Sequence of chain 3.A:
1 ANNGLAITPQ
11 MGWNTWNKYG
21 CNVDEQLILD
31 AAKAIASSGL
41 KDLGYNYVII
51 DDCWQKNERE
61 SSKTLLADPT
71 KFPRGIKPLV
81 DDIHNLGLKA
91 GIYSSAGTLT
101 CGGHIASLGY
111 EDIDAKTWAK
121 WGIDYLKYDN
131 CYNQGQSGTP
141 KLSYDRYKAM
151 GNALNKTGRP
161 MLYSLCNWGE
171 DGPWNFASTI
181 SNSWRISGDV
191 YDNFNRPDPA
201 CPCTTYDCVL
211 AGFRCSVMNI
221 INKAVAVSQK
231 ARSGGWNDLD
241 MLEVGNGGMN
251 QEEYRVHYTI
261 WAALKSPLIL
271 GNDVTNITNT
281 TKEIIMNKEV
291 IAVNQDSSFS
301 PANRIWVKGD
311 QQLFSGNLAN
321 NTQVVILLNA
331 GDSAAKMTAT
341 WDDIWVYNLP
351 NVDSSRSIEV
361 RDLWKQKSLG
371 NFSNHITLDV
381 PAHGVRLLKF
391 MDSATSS

Sequence of chain 1.A:
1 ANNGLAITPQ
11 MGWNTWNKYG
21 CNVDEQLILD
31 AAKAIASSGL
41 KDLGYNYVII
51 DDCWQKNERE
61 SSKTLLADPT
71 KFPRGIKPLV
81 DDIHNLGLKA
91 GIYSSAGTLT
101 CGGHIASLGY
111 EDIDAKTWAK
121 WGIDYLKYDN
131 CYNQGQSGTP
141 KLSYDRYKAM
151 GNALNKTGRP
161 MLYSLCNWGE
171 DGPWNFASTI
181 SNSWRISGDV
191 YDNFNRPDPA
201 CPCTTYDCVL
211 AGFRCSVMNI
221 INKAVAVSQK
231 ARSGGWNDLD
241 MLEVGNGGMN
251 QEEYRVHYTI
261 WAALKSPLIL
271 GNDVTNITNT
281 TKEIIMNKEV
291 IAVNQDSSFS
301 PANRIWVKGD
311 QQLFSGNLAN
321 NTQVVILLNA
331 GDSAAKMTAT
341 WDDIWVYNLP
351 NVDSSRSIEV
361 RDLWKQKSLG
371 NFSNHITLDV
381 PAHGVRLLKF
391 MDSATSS

The small molecule below binds the protein below.
Small molecule (SMILES): CC(=O)N[C@H]1[C@H](O[C@H]2[C@H](O)[C@@H](NC(C)=O)CO[C@@H]2CO)O[C@H](CO)[C@@H](O[C@@H]2O[C@H](CO[C@H]3O[C@H](CO[C@H]4O[C@H](CO)[C@@H](O)[C@H](O)[C@@H]4O)[C@@H](O)[C@H](O[C@H]4O[C@H](CO)[C@@H](O)[C@H](O)[C@@H]4O)[C@@H]3O)[C@@H](O)[C@H](O[C@H]3O[C@H](CO)[C@@H](O)[C@H](O)[C@@H]3O)[C@@H]2O)[C@@H]1O

Binding-site contacts:
Ligand atom C4 contacts residue HIS104 of chain 1.A at 3.8 Å.
Ligand atom C2 contacts residue ASN57 of chain 1.A at 3.9 Å.
Ligand atom O6 contacts residue ASN2 of chain 3.A at 3.8 Å.
Ligand atom O6 contacts residue ASN57 of chain 1.A at 3.8 Å.
Ligand atom N2 contacts residue ASN155 of chain 3.A at 2.9 Å (h-bond).
Ligand atom C2 contacts residue GLU58 of chain 1.A at 3.4 Å.
Ligand atom O4 contacts residue ASN2 of chain 3.A at 3.4 Å (h-bond).
Ligand atom O5 contacts residue ASN155 of chain 3.A at 2.3 Å (h-bond).
Ligand atom O6 contacts residue GLY103 of chain 1.A at 2.9 Å (h-bond).
Ligand atom O2 contacts residue ASN2 of chain 3.A at 3.1 Å (h-bond).
Ligand atom C3 contacts residue ASN155 of chain 3.A at 3.7 Å.
Ligand atom C1 contacts residue ASN2 of chain 3.A at 3.4 Å.
Ligand atom C5 contacts residue ASN57 of chain 1.A at 3.6 Å.
Ligand atom O4 contacts residue HIS104 of chain 1.A at 3.1 Å.
Ligand atom C5 contacts residue ASN2 of chain 3.A at 3.3 Å.
Ligand atom O2 contacts residue GLU58 of chain 1.A at 2.7 Å (salt-bridge).
Ligand atom C8 contacts residue GLY158 of chain 3.A at 3.5 Å.
Ligand atom O2 contacts residue ASN57 of chain 1.A at 2.8 Å (h-bond).
Ligand atom O4 contacts residue ASN57 of chain 1.A at 3.5 Å (h-bond).
Ligand atom O7 contacts residue ASN155 of chain 3.A at 3.1 Å (h-bond).
Ligand atom O6 contacts residue ILE105 of chain 1.A at 3.9 Å.
Ligand atom O3 contacts residue HIS104 of chain 1.A at 3.6 Å.
Ligand atom C3 contacts residue ASN2 of chain 3.A at 3.7 Å.
Ligand atom C4 contacts residue GLY103 of chain 1.A at 3.8 Å.
Ligand atom O5 contacts residue ASN2 of chain 3.A at 3.5 Å (h-bond).
Ligand atom C6 contacts residue ILE105 of chain 1.A at 3.7 Å (hydrophobic).
Ligand atom O5 contacts residue ASN57 of chain 1.A at 3.8 Å.
Ligand atom C8 contacts residue ASN155 of chain 3.A at 3.7 Å.
Ligand atom C5 contacts residue ASN155 of chain 3.A at 3.6 Å.
Ligand atom C1 contacts residue ASN155 of chain 3.A at 1.4 Å.
Ligand atom C6 contacts residue ASN57 of chain 1.A at 3.3 Å.
Ligand atom C6 contacts residue ASN3 of chain 3.A at 3.8 Å.
Ligand atom C7 contacts residue ASN155 of chain 3.A at 3.2 Å.
Ligand atom O6 contacts residue GLY4 of chain 3.A at 3.5 Å.
Ligand atom C8 contacts residue PRO160 of chain 3.A at 3.8 Å (hydrophobic).
Ligand atom C8 contacts residue ARG159 of chain 3.A at 3.7 Å.
Ligand atom C6 contacts residue ILE7 of chain 3.A at 3.3 Å (hydrophobic).
Ligand atom O6 contacts residue LEU99 of chain 1.A at 3.7 Å.
Ligand atom C6 contacts residue GLY4 of chain 3.A at 3.6 Å.
Ligand atom C2 contacts residue ASN155 of chain 3.A at 2.4 Å.